This protein binds this small molecule.
Small molecule (SMILES): OC[C@H]1O[C@H](O)[C@@H](O)[C@@H](O)[C@@H]1O

Binding-site contacts:
Ligand atom O5 contacts residue ARG24 of chain 1.A at 3.2 Å (salt-bridge).
Ligand atom O6 contacts residue ARG24 of chain 1.A at 2.9 Å (salt-bridge).
Ligand atom C6 contacts residue TRP7 of chain 1.A at 4.3 Å (hydrophobic).
Ligand atom C1 contacts residue TRP7 of chain 1.A at 1.5 Å (hydrophobic).
Ligand atom C3 contacts residue TRP7 of chain 1.A at 3.9 Å (hydrophobic).
Ligand atom C6 contacts residue ARG24 of chain 1.A at 3.8 Å.
Ligand atom O2 contacts residue GLU6 of chain 1.A at 3.5 Å.
Ligand atom C5 contacts residue ARG24 of chain 1.A at 4.1 Å.
Ligand atom C1 contacts residue ARG24 of chain 1.A at 3.7 Å.
Ligand atom C5 contacts residue TRP7 of chain 1.A at 3.7 Å (hydrophobic).
Ligand atom O2 contacts residue TRP7 of chain 1.A at 2.9 Å (h-bond).
Ligand atom O2 contacts residue ASP5 of chain 1.A at 4.2 Å.
Ligand atom O3 contacts residue TRP7 of chain 1.A at 4.4 Å.
Ligand atom C2 contacts residue TRP7 of chain 1.A at 2.5 Å (hydrophobic).
Ligand atom O5 contacts residue TRP7 of chain 1.A at 2.4 Å.
Ligand atom C4 contacts residue TRP7 of chain 1.A at 4.3 Å (hydrophobic).

Sequence of chain 1.A:
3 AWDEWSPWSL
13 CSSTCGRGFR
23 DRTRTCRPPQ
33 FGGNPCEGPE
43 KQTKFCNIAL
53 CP